Binding-site contacts:
Ligand atom N2 contacts residue ASN122 of chain 1.D at 2.9 Å (h-bond).
Ligand atom C8 contacts residue LYS133 of chain 1.D at 3.9 Å.
Ligand atom C3 contacts residue ASN122 of chain 1.D at 3.8 Å.
Ligand atom C8 contacts residue PHE121 of chain 1.D at 3.6 Å (hydrophobic).
Ligand atom C7 contacts residue PHE121 of chain 1.D at 4.5 Å (hydrophobic).
Ligand atom O7 contacts residue GLN100 of chain 1.D at 3.8 Å.
Ligand atom O7 contacts residue THR98 of chain 1.D at 4.3 Å.
Ligand atom C8 contacts residue SER120 of chain 1.D at 3.4 Å.
Ligand atom C2 contacts residue ASN122 of chain 1.D at 2.5 Å.
Ligand atom C7 contacts residue GLN100 of chain 1.D at 4.1 Å.
Ligand atom C8 contacts residue ASN122 of chain 1.D at 4.0 Å.
Ligand atom C8 contacts residue GLN100 of chain 1.D at 3.7 Å.
Ligand atom C4 contacts residue ASN122 of chain 1.D at 4.2 Å.
Ligand atom C7 contacts residue ASN122 of chain 1.D at 3.6 Å.
Ligand atom C5 contacts residue ASN122 of chain 1.D at 3.6 Å.
Ligand atom N2 contacts residue LYS133 of chain 1.D at 4.4 Å.
Ligand atom O7 contacts residue ASN122 of chain 1.D at 3.9 Å.
Ligand atom C1 contacts residue ASN122 of chain 1.D at 1.4 Å.
Ligand atom O5 contacts residue ASN122 of chain 1.D at 2.3 Å (h-bond).

Sequence of chain 1.D:
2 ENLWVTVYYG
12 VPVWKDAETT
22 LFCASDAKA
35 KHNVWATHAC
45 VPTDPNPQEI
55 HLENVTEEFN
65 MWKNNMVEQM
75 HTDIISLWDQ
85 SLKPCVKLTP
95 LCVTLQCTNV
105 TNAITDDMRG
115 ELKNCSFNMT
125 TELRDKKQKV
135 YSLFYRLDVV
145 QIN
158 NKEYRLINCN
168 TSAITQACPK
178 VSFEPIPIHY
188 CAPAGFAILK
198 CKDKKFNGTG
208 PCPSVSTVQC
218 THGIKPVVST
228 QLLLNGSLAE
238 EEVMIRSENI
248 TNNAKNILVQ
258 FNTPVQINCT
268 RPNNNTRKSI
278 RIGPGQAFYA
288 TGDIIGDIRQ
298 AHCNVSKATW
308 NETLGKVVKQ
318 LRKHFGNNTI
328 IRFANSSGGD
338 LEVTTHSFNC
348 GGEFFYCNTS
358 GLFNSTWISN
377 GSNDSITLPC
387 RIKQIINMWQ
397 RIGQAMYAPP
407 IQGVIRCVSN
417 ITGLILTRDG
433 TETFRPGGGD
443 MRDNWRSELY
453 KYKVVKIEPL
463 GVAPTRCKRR

The small molecule below binds the protein below.
Small molecule (SMILES): CC(=O)N[C@@H]1[C@@H](O)[C@H](O)[C@@H](CO)O[C@H]1O